Binding-site contacts:
Ligand atom C3 contacts residue ASN19 of chain 38.Q at 4.4 Å.
Ligand atom C6 contacts residue ASN19 of chain 38.Q at 4.0 Å.
Ligand atom N2 contacts residue ASN19 of chain 38.Q at 4.1 Å.
Ligand atom O6 contacts residue ASN19 of chain 38.Q at 4.3 Å.
Ligand atom C2 contacts residue ASN19 of chain 38.Q at 3.4 Å.
Ligand atom C8 contacts residue TYR17 of chain 38.Q at 4.3 Å (hydrophobic).
Ligand atom O5 contacts residue ASN19 of chain 38.Q at 2.1 Å (h-bond).
Ligand atom C4 contacts residue ASN19 of chain 38.Q at 4.5 Å.
Ligand atom C5 contacts residue ASN19 of chain 38.Q at 3.3 Å.
Ligand atom C1 contacts residue ASN19 of chain 38.Q at 1.9 Å.

This small molecule binds to this protein.
Small molecule (SMILES): CC(=O)N[C@H]1[C@H](O[C@H]2[C@H](O)[C@@H](NC(C)=O)CO[C@@H]2CO)O[C@H](CO)[C@@H](O)[C@@H]1O

Sequence of chain 38.Q:
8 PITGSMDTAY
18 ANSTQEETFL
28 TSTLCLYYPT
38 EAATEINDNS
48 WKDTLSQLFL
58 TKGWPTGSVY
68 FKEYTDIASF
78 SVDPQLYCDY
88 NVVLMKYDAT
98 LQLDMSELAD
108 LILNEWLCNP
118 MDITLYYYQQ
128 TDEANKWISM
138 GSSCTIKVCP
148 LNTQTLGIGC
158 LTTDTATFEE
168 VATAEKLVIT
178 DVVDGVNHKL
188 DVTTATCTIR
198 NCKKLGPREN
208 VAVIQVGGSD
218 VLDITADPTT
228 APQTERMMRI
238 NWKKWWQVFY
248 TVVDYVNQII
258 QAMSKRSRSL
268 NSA